Sequence of chain 1.E:
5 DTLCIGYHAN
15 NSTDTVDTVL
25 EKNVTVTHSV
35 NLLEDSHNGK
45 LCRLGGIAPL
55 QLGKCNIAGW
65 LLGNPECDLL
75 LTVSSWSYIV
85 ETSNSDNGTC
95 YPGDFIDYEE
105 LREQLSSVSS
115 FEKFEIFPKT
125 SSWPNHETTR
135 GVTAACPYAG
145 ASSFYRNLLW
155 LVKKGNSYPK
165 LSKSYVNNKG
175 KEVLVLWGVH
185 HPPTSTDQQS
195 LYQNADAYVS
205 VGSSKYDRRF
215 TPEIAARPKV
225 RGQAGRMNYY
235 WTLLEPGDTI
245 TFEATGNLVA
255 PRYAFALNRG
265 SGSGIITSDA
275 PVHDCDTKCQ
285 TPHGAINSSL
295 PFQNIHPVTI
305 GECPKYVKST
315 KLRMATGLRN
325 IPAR

Binding-site contacts:
Ligand atom O5 contacts residue ASN91 of chain 1.E at 3.0 Å (h-bond).
Ligand atom C1 contacts residue ASN91 of chain 1.E at 2.3 Å.
Ligand atom N2 contacts residue ASN91 of chain 1.E at 3.8 Å.
Ligand atom C8 contacts residue ARG225 of chain 1.E at 4.2 Å.
Ligand atom C4 contacts residue ARG225 of chain 1.E at 3.1 Å.
Ligand atom C8 contacts residue CYS94 of chain 1.E at 3.4 Å (hydrophobic).
Ligand atom N2 contacts residue GLU70 of chain 1.E at 3.6 Å.
Ligand atom O7 contacts residue ASN91 of chain 1.E at 2.9 Å (h-bond).
Ligand atom O1 contacts residue ASN91 of chain 1.E at 2.3 Å (h-bond).
Ligand atom C5 contacts residue ASN91 of chain 1.E at 4.2 Å.
Ligand atom C1 contacts residue GLU70 of chain 1.E at 4.1 Å.
Ligand atom C2 contacts residue ASN91 of chain 1.E at 3.6 Å.
Ligand atom C2 contacts residue GLU70 of chain 1.E at 4.4 Å.
Ligand atom C8 contacts residue PRO141 of chain 1.E at 3.9 Å (hydrophobic).
Ligand atom O5 contacts residue ARG225 of chain 1.E at 3.6 Å.
Ligand atom O7 contacts residue ASN68 of chain 1.E at 3.0 Å (h-bond).
Ligand atom O4 contacts residue ARG225 of chain 1.E at 4.3 Å.
Ligand atom O7 contacts residue CYS94 of chain 1.E at 3.4 Å.
Ligand atom C8 contacts residue GLU70 of chain 1.E at 4.2 Å.
Ligand atom C5 contacts residue ARG225 of chain 1.E at 4.0 Å.
Ligand atom C7 contacts residue CYS94 of chain 1.E at 3.7 Å (hydrophobic).
Ligand atom C8 contacts residue ALA139 of chain 1.E at 4.1 Å (hydrophobic).
Ligand atom C3 contacts residue ARG225 of chain 1.E at 3.0 Å.
Ligand atom N2 contacts residue ARG225 of chain 1.E at 3.6 Å.
Ligand atom O7 contacts residue GLU70 of chain 1.E at 4.4 Å.
Ligand atom C8 contacts residue CYS140 of chain 1.E at 3.7 Å (hydrophobic).
Ligand atom C7 contacts residue ASN91 of chain 1.E at 3.6 Å.
Ligand atom C7 contacts residue ARG225 of chain 1.E at 3.7 Å.
Ligand atom O1 contacts residue GLU70 of chain 1.E at 3.0 Å.
Ligand atom C2 contacts residue ARG225 of chain 1.E at 2.7 Å.
Ligand atom C7 contacts residue ASN68 of chain 1.E at 3.6 Å.
Ligand atom C7 contacts residue GLU70 of chain 1.E at 3.8 Å.
Ligand atom C8 contacts residue ASN68 of chain 1.E at 3.2 Å.
Ligand atom C8 contacts residue PRO69 of chain 1.E at 3.8 Å (hydrophobic).
Ligand atom O6 contacts residue ASP90 of chain 1.E at 4.3 Å.
Ligand atom C1 contacts residue ARG225 of chain 1.E at 3.6 Å.
Ligand atom O3 contacts residue PRO141 of chain 1.E at 4.3 Å.
Ligand atom O3 contacts residue ARG225 of chain 1.E at 3.0 Å (salt-bridge).
Ligand atom O7 contacts residue ARG225 of chain 1.E at 4.0 Å.
Ligand atom N2 contacts residue PRO141 of chain 1.E at 4.4 Å.

The small molecule below binds the protein below.
Small molecule (SMILES): CC(=O)N[C@@H]1[C@@H](O)[C@H](O)[C@@H](CO)O[C@@H]1O